Binding-site contacts:
Ligand atom C2A contacts residue ARG84 of chain 2.B at 3.5 Å.
Ligand atom CAD contacts residue ALA81 of chain 2.B at 3.7 Å (hydrophobic).
Ligand atom CAA contacts residue LEU120 of chain 2.B at 3.5 Å (hydrophobic).
Ligand atom CMD contacts residue MEN72 of chain 2.B at 3.2 Å.
Ligand atom ND contacts residue ASP85 of chain 2.B at 2.8 Å (salt-bridge).
Ligand atom C4D contacts residue ALA81 of chain 2.B at 3.7 Å (hydrophobic).
Ligand atom C4A contacts residue ASP85 of chain 2.B at 3.5 Å.
Ligand atom CHD contacts residue ASP85 of chain 2.B at 3.6 Å.
Ligand atom C1C contacts residue MEN72 of chain 2.B at 3.5 Å.
Ligand atom C3D contacts residue ALA81 of chain 2.B at 3.4 Å (hydrophobic).
Ligand atom CBB contacts residue TYR92 of chain 2.B at 3.7 Å (hydrophobic).
Ligand atom C2A contacts residue LEU120 of chain 2.B at 3.7 Å (hydrophobic).
Ligand atom C4C contacts residue CYS82 of chain 2.B at 3.5 Å (hydrophobic).
Ligand atom OC contacts residue ALA73 of chain 2.B at 3.6 Å.
Ligand atom C1D contacts residue ASP85 of chain 2.B at 3.7 Å.
Ligand atom CMC contacts residue LEU66 of chain 2.B at 3.5 Å (hydrophobic).
Ligand atom CHA contacts residue ARG84 of chain 2.B at 3.5 Å.
Ligand atom C1A contacts residue ARG84 of chain 2.B at 3.0 Å.
Ligand atom CHB contacts residue ASP85 of chain 2.B at 3.4 Å.
Ligand atom C3C contacts residue CYS82 of chain 2.B at 3.0 Å (hydrophobic).
Ligand atom C3A contacts residue ARG84 of chain 2.B at 3.7 Å.
Ligand atom O2D contacts residue LEU120 of chain 2.B at 3.5 Å.
Ligand atom NC contacts residue MEN72 of chain 2.B at 2.9 Å (h-bond).
Ligand atom CMC contacts residue LEU59 of chain 2.B at 3.5 Å (hydrophobic).
Ligand atom O2A contacts residue ARG84 of chain 2.B at 2.6 Å (salt-bridge).
Ligand atom CHD contacts residue CYS82 of chain 2.B at 3.5 Å (hydrophobic).
Ligand atom C4A contacts residue ARG84 of chain 2.B at 3.3 Å.
Ligand atom NA contacts residue ARG84 of chain 2.B at 2.9 Å (salt-bridge).
Ligand atom CAB contacts residue ILE88 of chain 2.B at 3.7 Å (hydrophobic).
Ligand atom CMD contacts residue ARG78 of chain 2.B at 3.4 Å.
Ligand atom CAC contacts residue VAL127 of chain 2.B at 3.4 Å (hydrophobic).
Ligand atom OC contacts residue MEN72 of chain 2.B at 3.2 Å.
Ligand atom C2C contacts residue CYS82 of chain 2.B at 3.5 Å (hydrophobic).
Ligand atom CGA contacts residue ARG84 of chain 2.B at 3.6 Å.
Ligand atom OC contacts residue LEU66 of chain 2.B at 3.5 Å.
Ligand atom CBC contacts residue CYS82 of chain 2.B at 2.8 Å (hydrophobic).
Ligand atom CBB contacts residue ILE88 of chain 2.B at 3.5 Å (hydrophobic).
Ligand atom CMB contacts residue LEU113 of chain 2.B at 3.6 Å (hydrophobic).
Ligand atom CAC contacts residue CYS82 of chain 2.B at 3.0 Å (hydrophobic).
Ligand atom NA contacts residue ASP85 of chain 2.B at 2.9 Å (salt-bridge).

A small-molecule ligand and the protein it binds are described below.
Small molecule (SMILES): C=CC1=C(C)/C(=C/c2[nH]c(/C=C3\N=C(/C=C4\NC(=O)C(C)=C4C=C)C(C)=C3CCC(=O)O)c(CCC(=O)O)c2C)NC1=O

Sequence of chain 2.B:
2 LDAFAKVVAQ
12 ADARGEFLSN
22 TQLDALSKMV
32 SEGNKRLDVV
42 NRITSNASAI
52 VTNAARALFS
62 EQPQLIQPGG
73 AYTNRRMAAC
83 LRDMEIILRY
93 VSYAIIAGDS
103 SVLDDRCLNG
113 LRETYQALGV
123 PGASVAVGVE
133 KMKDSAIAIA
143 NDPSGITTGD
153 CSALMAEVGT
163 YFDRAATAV